Sequence of chain 1.A:
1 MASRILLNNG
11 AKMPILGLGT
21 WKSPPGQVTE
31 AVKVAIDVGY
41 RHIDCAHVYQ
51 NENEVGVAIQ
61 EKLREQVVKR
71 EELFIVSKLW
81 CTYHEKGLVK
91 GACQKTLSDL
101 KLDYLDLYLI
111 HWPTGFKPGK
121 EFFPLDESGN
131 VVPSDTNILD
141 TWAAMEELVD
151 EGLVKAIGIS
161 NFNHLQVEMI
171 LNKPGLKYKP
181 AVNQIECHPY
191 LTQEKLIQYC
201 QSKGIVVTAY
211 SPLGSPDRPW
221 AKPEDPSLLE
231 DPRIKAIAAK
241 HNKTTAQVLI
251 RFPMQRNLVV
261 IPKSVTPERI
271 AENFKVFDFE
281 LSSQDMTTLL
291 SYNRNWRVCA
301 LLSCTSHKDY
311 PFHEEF

A protein and the small-molecule ligand that binds it are described below.
Small molecule (SMILES): O=C(O)COc1cc(Cl)ccc1C(=O)NCc1cccc([N+](=O)[O-])c1

Binding-site contacts:
Ligand atom C25 contacts residue CYS304 of chain 1.A at 3.8 Å (hydrophobic).
Ligand atom O20 contacts residue TYR49 of chain 1.A at 2.7 Å (h-bond).
Ligand atom O20 contacts residue HIS111 of chain 1.A at 2.7 Å (h-bond).
Ligand atom C19 contacts residue NAP1 of chain 1.B at 3.4 Å.
Ligand atom C25 contacts residue THR114 of chain 1.A at 3.7 Å.
Ligand atom O4 contacts residue TRP112 of chain 1.A at 3.8 Å.
Ligand atom O17 contacts residue TRP21 of chain 1.A at 3.4 Å.
Ligand atom O20 contacts residue NAP1 of chain 1.B at 3.0 Å.
Ligand atom O21 contacts residue NAP1 of chain 1.B at 3.5 Å (h-bond).
Ligand atom C6 contacts residue TRP112 of chain 1.A at 3.3 Å (hydrophobic).
Ligand atom O3 contacts residue ALA300 of chain 1.A at 3.8 Å.
Ligand atom C5 contacts residue TRP112 of chain 1.A at 3.4 Å (hydrophobic).
Ligand atom C24 contacts residue TRP112 of chain 1.A at 3.6 Å (hydrophobic).
Ligand atom C11 contacts residue PHE123 of chain 1.A at 3.4 Å (hydrophobic).
Ligand atom C19 contacts residue HIS111 of chain 1.A at 3.3 Å.
Ligand atom O3 contacts residue LEU301 of chain 1.A at 3.0 Å (h-bond).
Ligand atom C12 contacts residue PHE123 of chain 1.A at 3.8 Å (hydrophobic).
Ligand atom O21 contacts residue TRP112 of chain 1.A at 3.0 Å (h-bond).
Ligand atom C18 contacts residue TRP21 of chain 1.A at 3.6 Å (hydrophobic).
Ligand atom C13 contacts residue TRP21 of chain 1.A at 3.6 Å (hydrophobic).
Ligand atom C9 contacts residue TRP220 of chain 1.A at 3.6 Å (hydrophobic).
Ligand atom C5 contacts residue LEU301 of chain 1.A at 3.6 Å (hydrophobic).
Ligand atom O4 contacts residue CYS304 of chain 1.A at 3.3 Å.
Ligand atom O3 contacts residue TYR310 of chain 1.A at 3.3 Å.
Ligand atom N2 contacts residue TRP112 of chain 1.A at 3.6 Å.
Ligand atom O21 contacts residue HIS111 of chain 1.A at 3.3 Å (h-bond).
Ligand atom O22 contacts residue LEU301 of chain 1.A at 3.6 Å.
Ligand atom C16 contacts residue TRP21 of chain 1.A at 3.7 Å (hydrophobic).
Ligand atom C1 contacts residue TRP112 of chain 1.A at 3.4 Å (hydrophobic).
Ligand atom CL1 contacts residue VAL48 of chain 1.A at 3.3 Å.
Ligand atom N2 contacts residue CYS304 of chain 1.A at 3.6 Å.
Ligand atom C18 contacts residue NAP1 of chain 1.B at 3.5 Å.
Ligand atom CL1 contacts residue TRP21 of chain 1.A at 3.6 Å.
Ligand atom C25 contacts residue TRP112 of chain 1.A at 3.5 Å (hydrophobic).
Ligand atom O4 contacts residue TYR310 of chain 1.A at 3.6 Å.
Ligand atom O22 contacts residue TRP220 of chain 1.A at 3.4 Å.
Ligand atom C6 contacts residue LEU301 of chain 1.A at 3.5 Å (hydrophobic).
Ligand atom C15 contacts residue TRP21 of chain 1.A at 3.1 Å (hydrophobic).
Ligand atom C23 contacts residue TRP112 of chain 1.A at 3.4 Å (hydrophobic).
Ligand atom C7 contacts residue TRP112 of chain 1.A at 3.5 Å (hydrophobic).